The small molecule below binds the protein below.
Small molecule (SMILES): CC(=O)N[C@@H]1[C@@H](O)[C@H](O)[C@@H](CO)O[C@H]1O

Sequence of chain 1.C:
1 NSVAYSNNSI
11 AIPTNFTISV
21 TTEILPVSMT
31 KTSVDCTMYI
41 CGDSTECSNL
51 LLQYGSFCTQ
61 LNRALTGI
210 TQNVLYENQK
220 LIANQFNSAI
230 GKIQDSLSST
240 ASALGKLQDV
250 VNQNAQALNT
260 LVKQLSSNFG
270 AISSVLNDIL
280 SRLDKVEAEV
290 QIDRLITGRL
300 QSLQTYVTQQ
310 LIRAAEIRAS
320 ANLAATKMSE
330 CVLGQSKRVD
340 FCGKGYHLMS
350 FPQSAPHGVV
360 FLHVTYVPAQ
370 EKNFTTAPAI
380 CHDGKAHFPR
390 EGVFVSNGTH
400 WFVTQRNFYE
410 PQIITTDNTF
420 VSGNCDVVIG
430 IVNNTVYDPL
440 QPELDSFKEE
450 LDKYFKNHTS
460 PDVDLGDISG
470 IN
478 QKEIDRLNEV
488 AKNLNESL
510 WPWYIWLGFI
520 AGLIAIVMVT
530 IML

Binding-site contacts:
Ligand atom O7 contacts residue GLN369 of chain 1.C at 4.5 Å.
Ligand atom O6 contacts residue ASN15 of chain 1.C at 3.6 Å (h-bond).
Ligand atom C4 contacts residue ASN15 of chain 1.C at 4.2 Å.
Ligand atom C7 contacts residue GLN369 of chain 1.C at 3.6 Å.
Ligand atom C1 contacts residue ASN15 of chain 1.C at 1.4 Å.
Ligand atom O5 contacts residue THR14 of chain 1.C at 4.1 Å.
Ligand atom C6 contacts residue ASN15 of chain 1.C at 4.2 Å.
Ligand atom N2 contacts residue ASN15 of chain 1.C at 2.8 Å (h-bond).
Ligand atom C8 contacts residue ASN15 of chain 1.C at 4.3 Å.
Ligand atom C1 contacts residue GLN369 of chain 1.C at 4.4 Å.
Ligand atom C5 contacts residue ASN15 of chain 1.C at 3.7 Å.
Ligand atom C8 contacts residue GLN369 of chain 1.C at 3.3 Å.
Ligand atom C7 contacts residue ASN15 of chain 1.C at 3.1 Å.
Ligand atom N2 contacts residue GLN369 of chain 1.C at 3.6 Å (h-bond).
Ligand atom O7 contacts residue ASN15 of chain 1.C at 3.0 Å (h-bond).
Ligand atom C1 contacts residue THR14 of chain 1.C at 4.0 Å.
Ligand atom O5 contacts residue ASN15 of chain 1.C at 2.4 Å (h-bond).
Ligand atom C3 contacts residue ASN15 of chain 1.C at 3.8 Å.
Ligand atom C2 contacts residue ASN15 of chain 1.C at 2.4 Å.